Sequence of chain 14.A:
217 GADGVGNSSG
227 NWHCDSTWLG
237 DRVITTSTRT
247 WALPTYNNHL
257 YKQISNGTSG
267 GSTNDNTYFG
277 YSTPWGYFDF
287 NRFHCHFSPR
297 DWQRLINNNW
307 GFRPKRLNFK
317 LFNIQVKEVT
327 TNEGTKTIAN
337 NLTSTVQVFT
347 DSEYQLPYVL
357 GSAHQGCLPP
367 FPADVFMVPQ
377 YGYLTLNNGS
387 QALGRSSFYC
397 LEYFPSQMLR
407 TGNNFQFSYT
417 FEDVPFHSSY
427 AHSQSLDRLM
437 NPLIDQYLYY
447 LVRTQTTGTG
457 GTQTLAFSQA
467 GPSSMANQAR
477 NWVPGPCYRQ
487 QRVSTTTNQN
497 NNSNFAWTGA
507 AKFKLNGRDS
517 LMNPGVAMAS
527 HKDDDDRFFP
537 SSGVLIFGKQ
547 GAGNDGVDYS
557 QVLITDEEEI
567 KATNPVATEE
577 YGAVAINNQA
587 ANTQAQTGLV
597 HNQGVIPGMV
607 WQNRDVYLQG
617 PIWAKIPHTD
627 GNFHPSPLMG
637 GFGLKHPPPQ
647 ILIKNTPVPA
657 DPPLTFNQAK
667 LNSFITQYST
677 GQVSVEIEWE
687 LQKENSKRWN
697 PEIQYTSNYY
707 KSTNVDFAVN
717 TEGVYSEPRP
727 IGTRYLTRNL

Binding-site contacts:
Ligand atom O1P contacts residue LYS641 of chain 44.A at 4.0 Å.
Ligand atom N1 contacts residue PRO421 of chain 14.A at 4.3 Å.
Ligand atom N7 contacts residue ASN609 of chain 14.A at 3.8 Å.
Ligand atom C5 contacts residue PRO631 of chain 14.A at 4.2 Å (hydrophobic).
Ligand atom C2 contacts residue PRO421 of chain 14.A at 4.5 Å (hydrophobic).
Ligand atom N9 contacts residue PRO421 of chain 14.A at 4.4 Å.
Ligand atom N9 contacts residue HIS630 of chain 14.A at 4.2 Å.
Ligand atom N1 contacts residue PHE638 of chain 14.A at 4.3 Å.
Ligand atom C8 contacts residue HIS630 of chain 14.A at 3.3 Å.
Ligand atom C1' contacts residue HIS630 of chain 14.A at 4.0 Å.
Ligand atom N7 contacts residue HIS630 of chain 14.A at 4.1 Å.
Ligand atom C8 contacts residue PRO421 of chain 14.A at 4.3 Å (hydrophobic).
Ligand atom C5 contacts residue PRO421 of chain 14.A at 4.1 Å (hydrophobic).
Ligand atom C6 contacts residue PRO631 of chain 14.A at 3.9 Å (hydrophobic).
Ligand atom C6 contacts residue PRO421 of chain 14.A at 4.1 Å (hydrophobic).
Ligand atom C6 contacts residue GLY639 of chain 14.A at 3.8 Å.
Ligand atom C2 contacts residue GLY639 of chain 14.A at 3.1 Å.
Ligand atom N6 contacts residue GLY639 of chain 14.A at 3.6 Å (h-bond).
Ligand atom N6 contacts residue VAL420 of chain 14.A at 4.0 Å.
Ligand atom N3 contacts residue GLY639 of chain 14.A at 4.3 Å.
Ligand atom N1 contacts residue VAL420 of chain 14.A at 3.7 Å.
Ligand atom C2' contacts residue HIS630 of chain 14.A at 3.2 Å.
Ligand atom C3' contacts residue HIS630 of chain 14.A at 4.4 Å.
Ligand atom N1 contacts residue GLY639 of chain 14.A at 3.1 Å (h-bond).
Ligand atom C2 contacts residue VAL420 of chain 14.A at 4.3 Å (hydrophobic).
Ligand atom C5 contacts residue SER632 of chain 14.A at 4.1 Å.
Ligand atom N1 contacts residue PRO631 of chain 14.A at 3.5 Å (h-bond).
Ligand atom N3 contacts residue PRO631 of chain 14.A at 3.6 Å.
Ligand atom C4 contacts residue PRO421 of chain 14.A at 4.3 Å (hydrophobic).
Ligand atom N7 contacts residue PRO421 of chain 14.A at 4.2 Å.
Ligand atom O2P contacts residue ASP626 of chain 44.A at 4.2 Å.
Ligand atom N6 contacts residue GLY637 of chain 14.A at 3.7 Å.
Ligand atom N7 contacts residue SER632 of chain 14.A at 4.1 Å.
Ligand atom C2 contacts residue PRO631 of chain 14.A at 3.3 Å (hydrophobic).
Ligand atom C1' contacts residue PRO631 of chain 14.A at 4.3 Å (hydrophobic).
Ligand atom N6 contacts residue PHE638 of chain 14.A at 3.9 Å.
Ligand atom N6 contacts residue SER632 of chain 14.A at 3.3 Å (h-bond).
Ligand atom C4 contacts residue PRO631 of chain 14.A at 4.0 Å (hydrophobic).
Ligand atom C6 contacts residue SER632 of chain 14.A at 3.9 Å.
Ligand atom C6 contacts residue VAL420 of chain 14.A at 4.0 Å (hydrophobic).

The protein below binds the small molecule below.
Small molecule (SMILES): Nc1ncnc2c1ncn2[C@H]1C[C@H](O)[C@@H](COP(=O)(O)O)O1

Sequence of chain 44.A:
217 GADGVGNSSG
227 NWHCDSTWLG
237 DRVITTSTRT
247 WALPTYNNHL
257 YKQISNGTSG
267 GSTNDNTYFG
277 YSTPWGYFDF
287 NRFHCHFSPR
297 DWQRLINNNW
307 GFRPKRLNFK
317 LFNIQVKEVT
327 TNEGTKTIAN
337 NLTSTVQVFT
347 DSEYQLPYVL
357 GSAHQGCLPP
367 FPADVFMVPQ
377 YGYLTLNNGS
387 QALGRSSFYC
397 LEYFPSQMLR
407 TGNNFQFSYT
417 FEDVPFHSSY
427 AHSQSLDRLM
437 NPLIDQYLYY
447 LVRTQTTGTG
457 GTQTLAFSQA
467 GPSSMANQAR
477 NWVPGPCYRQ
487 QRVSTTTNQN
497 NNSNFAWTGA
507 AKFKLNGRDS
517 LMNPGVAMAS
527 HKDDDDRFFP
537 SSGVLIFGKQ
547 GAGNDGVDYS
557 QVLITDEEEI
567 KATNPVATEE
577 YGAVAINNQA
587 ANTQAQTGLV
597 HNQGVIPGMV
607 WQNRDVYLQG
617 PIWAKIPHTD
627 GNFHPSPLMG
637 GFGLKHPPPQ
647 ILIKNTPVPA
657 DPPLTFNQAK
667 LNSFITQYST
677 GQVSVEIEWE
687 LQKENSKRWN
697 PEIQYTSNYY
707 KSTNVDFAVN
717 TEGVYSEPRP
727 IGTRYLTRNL